Sequence of chain 1.G:
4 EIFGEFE

The small molecule below binds the protein below.
Small molecule (SMILES): NC(=O)CS[P](=O)(O)O[P](=O)(O)O[P](=O)(O)OC[C@H]1O[C@@H](n2cnc3c(N)ncnc32)[C@H](O)[C@@H]1O

Sequence of chain 1.C:
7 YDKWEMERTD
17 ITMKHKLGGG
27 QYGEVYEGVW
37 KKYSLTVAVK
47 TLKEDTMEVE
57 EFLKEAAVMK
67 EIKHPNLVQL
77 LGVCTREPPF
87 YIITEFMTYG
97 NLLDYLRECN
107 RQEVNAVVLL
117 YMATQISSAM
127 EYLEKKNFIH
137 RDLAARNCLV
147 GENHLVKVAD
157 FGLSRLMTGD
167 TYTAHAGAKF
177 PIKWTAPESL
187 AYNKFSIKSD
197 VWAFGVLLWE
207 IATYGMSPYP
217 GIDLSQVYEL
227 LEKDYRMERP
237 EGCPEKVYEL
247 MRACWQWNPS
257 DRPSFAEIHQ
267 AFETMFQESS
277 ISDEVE

Binding-site contacts:
Ligand atom N6 contacts residue GLU91 of chain 1.C at 2.9 Å (salt-bridge).
Ligand atom O2G contacts residue GLN27 of chain 1.C at 3.7 Å.
Ligand atom O1A contacts residue LYS46 of chain 1.C at 3.7 Å.
Ligand atom O3' contacts residue ASN97 of chain 1.C at 2.9 Å (h-bond).
Ligand atom O2S contacts residue PHE6 of chain 1.G at 3.0 Å.
Ligand atom PA contacts residue MG1 of chain 1.K at 3.2 Å.
Ligand atom PA contacts residue LYS46 of chain 1.C at 3.7 Å.
Ligand atom O4' contacts residue VAL31 of chain 1.C at 3.6 Å.
Ligand atom O3B contacts residue GLY26 of chain 1.C at 3.6 Å.
Ligand atom O2A contacts residue MG1 of chain 1.K at 2.0 Å.
Ligand atom O1A contacts residue GLY29 of chain 1.C at 3.5 Å (h-bond).
Ligand atom N6 contacts residue LEU145 of chain 1.C at 3.4 Å.
Ligand atom S1G contacts residue ARG142 of chain 1.C at 3.7 Å.
Ligand atom C2 contacts residue PHE92 of chain 1.C at 3.6 Å (hydrophobic).
Ligand atom NS contacts residue GLN27 of chain 1.C at 3.6 Å.
Ligand atom O2G contacts residue TYR28 of chain 1.C at 3.5 Å.
Ligand atom O2A contacts residue LYS46 of chain 1.C at 2.9 Å (salt-bridge).
Ligand atom O2A contacts residue ASP156 of chain 1.C at 2.9 Å (salt-bridge).
Ligand atom N6 contacts residue THR90 of chain 1.C at 3.5 Å (h-bond).
Ligand atom C6 contacts residue ALA44 of chain 1.C at 3.5 Å (hydrophobic).
Ligand atom NS contacts residue PHE6 of chain 1.G at 1.4 Å.
Ligand atom C5 contacts residue LEU145 of chain 1.C at 3.6 Å (hydrophobic).
Ligand atom S1G contacts residue ASN143 of chain 1.C at 3.5 Å (h-bond).
Ligand atom O5' contacts residue VAL31 of chain 1.C at 3.6 Å.
Ligand atom O3A contacts residue MG1 of chain 1.K at 3.2 Å.
Ligand atom O2B contacts residue ARG142 of chain 1.C at 3.6 Å.
Ligand atom N1 contacts residue MET93 of chain 1.C at 2.9 Å (h-bond).
Ligand atom N9 contacts residue VAL31 of chain 1.C at 3.6 Å.
Ligand atom O1B contacts residue MG1 of chain 1.K at 2.2 Å.
Ligand atom O1B contacts residue ASN143 of chain 1.C at 3.0 Å (h-bond).
Ligand atom N6 contacts residue ALA44 of chain 1.C at 3.5 Å.
Ligand atom C6 contacts residue LEU145 of chain 1.C at 3.5 Å (hydrophobic).
Ligand atom PB contacts residue MG1 of chain 1.K at 3.4 Å.
Ligand atom O3G contacts residue GLN27 of chain 1.C at 2.9 Å (h-bond).
Ligand atom N3 contacts residue LEU23 of chain 1.C at 3.5 Å.
Ligand atom O1A contacts residue GLY25 of chain 1.C at 3.3 Å.
Ligand atom O2S contacts residue ARG142 of chain 1.C at 2.9 Å (salt-bridge).
Ligand atom C2 contacts residue MET93 of chain 1.C at 3.4 Å (hydrophobic).
Ligand atom C2S contacts residue PHE6 of chain 1.G at 2.6 Å (hydrophobic).
Ligand atom O1A contacts residue GLY26 of chain 1.C at 2.9 Å (h-bond).